This small molecule binds to this protein.
Small molecule (SMILES): O=C(O)c1cccc(CS(=O)(=O)NCB(O)O)c1

Binding-site contacts:
Ligand atom O04 contacts residue ALA315 of chain 1.A at 2.8 Å (h-bond).
Ligand atom C06 contacts residue SER61 of chain 1.A at 2.4 Å.
Ligand atom C17 contacts residue SER209 of chain 1.A at 3.6 Å.
Ligand atom N07 contacts residue ALA315 of chain 1.A at 3.0 Å (h-bond).
Ligand atom O04 contacts residue SER61 of chain 1.A at 2.4 Å (h-bond).
Ligand atom C11 contacts residue ALA315 of chain 1.A at 3.5 Å (hydrophobic).
Ligand atom C06 contacts residue LYS64 of chain 1.A at 4.0 Å.
Ligand atom O05 contacts residue PO41 of chain 1.F at 2.7 Å (h-bond).
Ligand atom C16 contacts residue VAL208 of chain 1.A at 3.8 Å (hydrophobic).
Ligand atom N07 contacts residue SER61 of chain 1.A at 3.7 Å.
Ligand atom O05 contacts residue TYR147 of chain 1.A at 2.6 Å (h-bond).
Ligand atom O19 contacts residue VAL208 of chain 1.A at 3.7 Å.
Ligand atom C12 contacts residue TYR218 of chain 1.A at 3.8 Å (hydrophobic).
Ligand atom O04 contacts residue GLY60 of chain 1.A at 4.0 Å.
Ligand atom O18 contacts residue VAL208 of chain 1.A at 3.7 Å.
Ligand atom C06 contacts residue ALA315 of chain 1.A at 3.9 Å (hydrophobic).
Ligand atom O09 contacts residue GLN117 of chain 1.A at 2.9 Å (h-bond).
Ligand atom C06 contacts residue ASN149 of chain 1.A at 3.8 Å.
Ligand atom O10 contacts residue PO41 of chain 1.F at 3.7 Å.
Ligand atom C20 contacts residue VAL208 of chain 1.A at 4.0 Å (hydrophobic).
Ligand atom C17 contacts residue VAL208 of chain 1.A at 3.6 Å (hydrophobic).
Ligand atom O18 contacts residue GLY317 of chain 1.A at 2.9 Å (h-bond).
Ligand atom O18 contacts residue THR316 of chain 1.A at 3.6 Å.
Ligand atom B03 contacts residue PO41 of chain 1.F at 3.9 Å.
Ligand atom C13 contacts residue GLN117 of chain 1.A at 4.0 Å.
Ligand atom O10 contacts residue ALA315 of chain 1.A at 3.7 Å.
Ligand atom B03 contacts residue SER61 of chain 1.A at 1.4 Å.
Ligand atom O04 contacts residue GLY314 of chain 1.A at 3.5 Å.
Ligand atom B03 contacts residue TYR147 of chain 1.A at 3.3 Å.
Ligand atom S08 contacts residue ALA315 of chain 1.A at 3.6 Å (h-bond).
Ligand atom O09 contacts residue ASN149 of chain 1.A at 3.2 Å (h-bond).
Ligand atom C11 contacts residue TYR218 of chain 1.A at 3.6 Å (hydrophobic).
Ligand atom O19 contacts residue SER209 of chain 1.A at 2.8 Å (h-bond).
Ligand atom C17 contacts residue GLY317 of chain 1.A at 4.0 Å.
Ligand atom O09 contacts residue PO41 of chain 1.F at 3.7 Å.
Ligand atom B03 contacts residue LYS64 of chain 1.A at 3.7 Å.
Ligand atom C13 contacts residue TYR218 of chain 1.A at 3.4 Å (hydrophobic).
Ligand atom C14 contacts residue TYR218 of chain 1.A at 3.5 Å (hydrophobic).
Ligand atom O05 contacts residue SER61 of chain 1.A at 2.4 Å (h-bond).
Ligand atom N07 contacts residue PO41 of chain 1.F at 3.5 Å (h-bond).

Sequence of chain 1.A:
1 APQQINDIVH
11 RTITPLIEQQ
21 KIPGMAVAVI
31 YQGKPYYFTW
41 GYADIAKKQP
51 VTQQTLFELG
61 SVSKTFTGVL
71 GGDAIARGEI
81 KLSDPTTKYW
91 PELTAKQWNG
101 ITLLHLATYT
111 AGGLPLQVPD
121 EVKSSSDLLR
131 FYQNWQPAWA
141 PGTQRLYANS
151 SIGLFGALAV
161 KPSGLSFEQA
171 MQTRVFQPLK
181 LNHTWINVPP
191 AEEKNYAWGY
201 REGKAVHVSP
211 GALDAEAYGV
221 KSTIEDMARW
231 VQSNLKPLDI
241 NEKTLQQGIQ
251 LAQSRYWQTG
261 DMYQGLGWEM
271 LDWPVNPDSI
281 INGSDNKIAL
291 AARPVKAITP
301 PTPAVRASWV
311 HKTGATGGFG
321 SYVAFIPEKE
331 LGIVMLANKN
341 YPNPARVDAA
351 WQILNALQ